This small molecule binds to this protein.
Small molecule (SMILES): CC(=O)N[C@H]1[C@H](O[C@H]2[C@H](O)[C@@H](NC(C)=O)CO[C@@H]2CO)O[C@H](CO)[C@@H](O[C@@H]2O[C@H](CO)[C@@H](O)[C@H](O)[C@@H]2O)[C@@H]1O

Sequence of chain 1.E:
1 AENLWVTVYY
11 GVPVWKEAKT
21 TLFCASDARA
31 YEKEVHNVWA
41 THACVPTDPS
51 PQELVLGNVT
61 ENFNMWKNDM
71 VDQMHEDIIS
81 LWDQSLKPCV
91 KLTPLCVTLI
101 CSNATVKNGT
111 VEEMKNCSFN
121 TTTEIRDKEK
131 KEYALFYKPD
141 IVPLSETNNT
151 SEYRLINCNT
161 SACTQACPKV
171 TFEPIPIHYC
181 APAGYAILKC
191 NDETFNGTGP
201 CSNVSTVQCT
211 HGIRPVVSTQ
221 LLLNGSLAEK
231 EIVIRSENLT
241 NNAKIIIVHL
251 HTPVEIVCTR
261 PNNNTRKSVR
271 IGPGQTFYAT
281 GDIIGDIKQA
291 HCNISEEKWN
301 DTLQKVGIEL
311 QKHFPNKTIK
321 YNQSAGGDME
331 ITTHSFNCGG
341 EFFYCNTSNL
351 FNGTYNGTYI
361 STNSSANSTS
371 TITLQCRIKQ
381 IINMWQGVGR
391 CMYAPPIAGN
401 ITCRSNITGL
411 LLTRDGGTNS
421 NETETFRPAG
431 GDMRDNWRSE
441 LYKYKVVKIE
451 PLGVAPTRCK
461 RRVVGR

Binding-site contacts:
Ligand atom O5 contacts residue ASN116 of chain 1.E at 2.3 Å (h-bond).
Ligand atom C1 contacts residue ASN116 of chain 1.E at 1.4 Å.
Ligand atom C2 contacts residue ASN116 of chain 1.E at 2.5 Å.
Ligand atom C7 contacts residue LEU135 of chain 1.E at 4.5 Å (hydrophobic).
Ligand atom O7 contacts residue ASN116 of chain 1.E at 3.6 Å.
Ligand atom C8 contacts residue THR105 of chain 1.E at 3.3 Å.
Ligand atom O7 contacts residue LEU135 of chain 1.E at 4.0 Å.
Ligand atom O6 contacts residue SER118 of chain 1.E at 4.1 Å.
Ligand atom O4 contacts residue TYR133 of chain 1.E at 3.7 Å.
Ligand atom C5 contacts residue TYR133 of chain 1.E at 3.6 Å (hydrophobic).
Ligand atom C4 contacts residue TYR133 of chain 1.E at 4.4 Å (hydrophobic).
Ligand atom C5 contacts residue ASN116 of chain 1.E at 3.6 Å.
Ligand atom N2 contacts residue THR105 of chain 1.E at 4.2 Å.
Ligand atom C6 contacts residue SER118 of chain 1.E at 4.0 Å.
Ligand atom C7 contacts residue TYR133 of chain 1.E at 4.1 Å (hydrophobic).
Ligand atom C3 contacts residue ASN116 of chain 1.E at 3.8 Å.
Ligand atom C8 contacts residue ASP282 of chain 1.E at 3.9 Å.
Ligand atom C1 contacts residue TYR133 of chain 1.E at 3.9 Å (hydrophobic).
Ligand atom C6 contacts residue TYR133 of chain 1.E at 3.9 Å (hydrophobic).
Ligand atom C4 contacts residue ASN116 of chain 1.E at 4.2 Å.
Ligand atom O7 contacts residue TYR133 of chain 1.E at 3.4 Å.
Ligand atom C3 contacts residue TYR133 of chain 1.E at 4.2 Å (hydrophobic).
Ligand atom C8 contacts residue TYR133 of chain 1.E at 4.4 Å (hydrophobic).
Ligand atom O5 contacts residue TYR133 of chain 1.E at 4.1 Å.
Ligand atom N2 contacts residue ASN116 of chain 1.E at 3.0 Å (h-bond).
Ligand atom C7 contacts residue ASN116 of chain 1.E at 3.5 Å.